Sequence of chain 4.A:
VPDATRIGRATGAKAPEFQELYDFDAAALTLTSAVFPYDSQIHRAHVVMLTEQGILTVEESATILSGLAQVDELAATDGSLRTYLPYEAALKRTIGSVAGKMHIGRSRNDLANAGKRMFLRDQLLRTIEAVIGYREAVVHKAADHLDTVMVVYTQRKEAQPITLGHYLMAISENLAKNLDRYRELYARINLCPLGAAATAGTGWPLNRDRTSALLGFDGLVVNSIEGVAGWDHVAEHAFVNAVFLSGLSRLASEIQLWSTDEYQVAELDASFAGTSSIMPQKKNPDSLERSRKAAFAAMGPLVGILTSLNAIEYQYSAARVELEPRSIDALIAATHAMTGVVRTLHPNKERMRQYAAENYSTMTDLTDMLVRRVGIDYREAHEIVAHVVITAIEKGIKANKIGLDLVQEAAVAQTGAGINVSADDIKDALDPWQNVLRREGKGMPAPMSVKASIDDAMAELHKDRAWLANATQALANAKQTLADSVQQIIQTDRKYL

Sequence of chain 2.A:
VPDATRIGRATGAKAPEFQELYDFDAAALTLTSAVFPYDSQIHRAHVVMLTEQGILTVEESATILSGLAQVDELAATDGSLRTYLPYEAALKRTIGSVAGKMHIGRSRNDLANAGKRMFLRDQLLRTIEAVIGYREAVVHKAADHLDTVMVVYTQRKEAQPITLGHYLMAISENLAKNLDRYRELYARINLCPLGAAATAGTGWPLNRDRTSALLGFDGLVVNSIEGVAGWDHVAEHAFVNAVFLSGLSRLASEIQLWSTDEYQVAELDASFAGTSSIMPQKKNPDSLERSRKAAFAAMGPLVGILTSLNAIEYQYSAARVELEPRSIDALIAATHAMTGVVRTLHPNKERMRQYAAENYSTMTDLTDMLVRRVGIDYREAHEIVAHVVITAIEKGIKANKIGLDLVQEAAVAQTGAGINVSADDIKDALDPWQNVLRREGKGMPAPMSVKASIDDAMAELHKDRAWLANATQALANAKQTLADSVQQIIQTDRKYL

A protein and the small-molecule ligand that binds it are described below.
Small molecule (SMILES): O=C(O)C[C@H](NCCN[C@@H](CC(=O)O)C(=O)O)C(=O)O

Binding-site contacts:
Ligand atom N06 contacts residue ARG112 of chain 3.A at 3.2 Å (salt-bridge).
Ligand atom C11 contacts residue SER111 of chain 3.A at 3.3 Å.
Ligand atom O13 contacts residue ARG112 of chain 3.A at 2.9 Å (salt-bridge).
Ligand atom O14 contacts residue SER111 of chain 3.A at 2.5 Å (h-bond).
Ligand atom O16 contacts residue LYS286 of chain 2.A at 2.8 Å (salt-bridge).
Ligand atom O16 contacts residue SER280 of chain 2.A at 3.5 Å.
Ligand atom O17 contacts residue THR158 of chain 4.A at 2.7 Å (h-bond).
Ligand atom O16 contacts residue THR158 of chain 4.A at 3.5 Å (h-bond).
Ligand atom C02 contacts residue TYR26 of chain 2.A at 3.3 Å (hydrophobic).
Ligand atom C07 contacts residue GLN159 of chain 4.A at 3.2 Å.
Ligand atom C11 contacts residue SER280 of chain 2.A at 3.0 Å.
Ligand atom C12 contacts residue SER280 of chain 2.A at 3.0 Å.
Ligand atom C15 contacts residue LYS286 of chain 2.A at 3.6 Å.
Ligand atom C04 contacts residue ASP290 of chain 2.A at 3.6 Å.
Ligand atom C08 contacts residue TYR320 of chain 3.A at 3.6 Å (hydrophobic).
Ligand atom O13 contacts residue SER280 of chain 2.A at 3.4 Å (h-bond).
Ligand atom N09 contacts residue ASN113 of chain 3.A at 3.0 Å (h-bond).
Ligand atom O17 contacts residue MET283 of chain 2.A at 3.5 Å.
Ligand atom O16 contacts residue ASN288 of chain 2.A at 2.9 Å (h-bond).
Ligand atom C15 contacts residue THR158 of chain 4.A at 3.4 Å.
Ligand atom C08 contacts residue GLN159 of chain 4.A at 2.8 Å.
Ligand atom O14 contacts residue SER280 of chain 2.A at 3.5 Å (h-bond).
Ligand atom O17 contacts residue ASN113 of chain 3.A at 2.9 Å (h-bond).
Ligand atom C12 contacts residue SER111 of chain 3.A at 3.3 Å.
Ligand atom C10 contacts residue SER280 of chain 2.A at 3.4 Å.
Ligand atom C18 contacts residue ARG112 of chain 3.A at 3.6 Å.
Ligand atom O14 contacts residue SER281 of chain 2.A at 2.7 Å (h-bond).
Ligand atom O14 contacts residue ILE282 of chain 2.A at 3.3 Å.
Ligand atom O19 contacts residue ARG112 of chain 3.A at 3.3 Å.
Ligand atom C15 contacts residue MET283 of chain 2.A at 3.4 Å (hydrophobic).
Ligand atom C02 contacts residue ARG294 of chain 2.A at 3.5 Å.
Ligand atom O16 contacts residue MET283 of chain 2.A at 3.4 Å.
Ligand atom O13 contacts residue SER281 of chain 2.A at 2.9 Å (h-bond).
Ligand atom C07 contacts residue TYR320 of chain 3.A at 3.4 Å (hydrophobic).
Ligand atom O14 contacts residue ARG112 of chain 3.A at 2.9 Å (salt-bridge).
Ligand atom O03 contacts residue TYR26 of chain 2.A at 2.6 Å (h-bond).
Ligand atom O01 contacts residue TYR26 of chain 2.A at 3.6 Å (h-bond).
Ligand atom C12 contacts residue SER281 of chain 2.A at 3.4 Å.
Ligand atom C11 contacts residue ASN113 of chain 3.A at 3.5 Å.
Ligand atom O01 contacts residue ARG294 of chain 2.A at 2.5 Å (salt-bridge).

Sequence of chain 3.A:
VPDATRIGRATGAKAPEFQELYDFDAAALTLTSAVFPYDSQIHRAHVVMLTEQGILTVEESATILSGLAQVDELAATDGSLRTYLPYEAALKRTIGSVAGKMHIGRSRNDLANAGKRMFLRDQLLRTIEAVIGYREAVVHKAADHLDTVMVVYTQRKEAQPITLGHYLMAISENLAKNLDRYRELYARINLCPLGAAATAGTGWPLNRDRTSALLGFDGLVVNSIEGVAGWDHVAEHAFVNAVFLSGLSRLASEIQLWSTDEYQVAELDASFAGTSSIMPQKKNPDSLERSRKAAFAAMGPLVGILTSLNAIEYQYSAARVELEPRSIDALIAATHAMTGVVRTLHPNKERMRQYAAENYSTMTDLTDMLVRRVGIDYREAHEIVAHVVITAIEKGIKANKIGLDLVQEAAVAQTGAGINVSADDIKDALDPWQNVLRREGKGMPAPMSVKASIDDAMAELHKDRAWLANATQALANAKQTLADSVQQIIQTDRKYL